Binding-site contacts:
Ligand atom O61 contacts residue ASN68 of chain 1.D at 3.1 Å (h-bond).
Ligand atom O61 contacts residue HIS67 of chain 1.D at 3.7 Å.
Ligand atom O5 contacts residue PHE65 of chain 1.D at 4.0 Å.
Ligand atom C6 contacts residue ASN68 of chain 1.D at 3.8 Å.
Ligand atom O16 contacts residue PHE65 of chain 1.D at 4.3 Å.
Ligand atom O49 contacts residue TRP355 of chain 1.C at 3.8 Å.
Ligand atom C1 contacts residue ASN68 of chain 1.D at 4.5 Å.
Ligand atom C57 contacts residue ASN68 of chain 1.D at 3.7 Å.
Ligand atom C4 contacts residue ASN68 of chain 1.D at 3.8 Å.
Ligand atom O16 contacts residue TRP355 of chain 1.C at 4.1 Å.
Ligand atom O16 contacts residue ASN68 of chain 1.D at 3.6 Å.
Ligand atom C6 contacts residue PHE65 of chain 1.D at 3.8 Å (hydrophobic).
Ligand atom C57 contacts residue PHE65 of chain 1.D at 4.0 Å (hydrophobic).
Ligand atom C57 contacts residue HIS67 of chain 1.D at 3.3 Å.
Ligand atom O5 contacts residue ASN68 of chain 1.D at 2.8 Å (h-bond).
Ligand atom C4 contacts residue PHE65 of chain 1.D at 3.8 Å (hydrophobic).

Sequence of chain 1.D:
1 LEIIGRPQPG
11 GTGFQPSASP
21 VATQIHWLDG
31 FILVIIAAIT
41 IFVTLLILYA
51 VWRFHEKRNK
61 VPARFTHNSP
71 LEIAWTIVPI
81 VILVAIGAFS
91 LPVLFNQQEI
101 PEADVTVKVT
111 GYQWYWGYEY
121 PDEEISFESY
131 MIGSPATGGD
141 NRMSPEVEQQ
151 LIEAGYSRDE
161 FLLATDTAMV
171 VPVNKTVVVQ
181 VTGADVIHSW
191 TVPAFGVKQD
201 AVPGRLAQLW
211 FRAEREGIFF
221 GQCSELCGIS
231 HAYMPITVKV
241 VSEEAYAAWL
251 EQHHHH

A small-molecule ligand and the protein it binds are described below.
Small molecule (SMILES): CCCCCCCCCCO[C@@H]1O[C@H](CO)[C@@H](O[C@H]2O[C@H](CO)[C@@H](O)[C@H](O)[C@H]2O)[C@H](O)[C@H]1O

Sequence of chain 1.C:
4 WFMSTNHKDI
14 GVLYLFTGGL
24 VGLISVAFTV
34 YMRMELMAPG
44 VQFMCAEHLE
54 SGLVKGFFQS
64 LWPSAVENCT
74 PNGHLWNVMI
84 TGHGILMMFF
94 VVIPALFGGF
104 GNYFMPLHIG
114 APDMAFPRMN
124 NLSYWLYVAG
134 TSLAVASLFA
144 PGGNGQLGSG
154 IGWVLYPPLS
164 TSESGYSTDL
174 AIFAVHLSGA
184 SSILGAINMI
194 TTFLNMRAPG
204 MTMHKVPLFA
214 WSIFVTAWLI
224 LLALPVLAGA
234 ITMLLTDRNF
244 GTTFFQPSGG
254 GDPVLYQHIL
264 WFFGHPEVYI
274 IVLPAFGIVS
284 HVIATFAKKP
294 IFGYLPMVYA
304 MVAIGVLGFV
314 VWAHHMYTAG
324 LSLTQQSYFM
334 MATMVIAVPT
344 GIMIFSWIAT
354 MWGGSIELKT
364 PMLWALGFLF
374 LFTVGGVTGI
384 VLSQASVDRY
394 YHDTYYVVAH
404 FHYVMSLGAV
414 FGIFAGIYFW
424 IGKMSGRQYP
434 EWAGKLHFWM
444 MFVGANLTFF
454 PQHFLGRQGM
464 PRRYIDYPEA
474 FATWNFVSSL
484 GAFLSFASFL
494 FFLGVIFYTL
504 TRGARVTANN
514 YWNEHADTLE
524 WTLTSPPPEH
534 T